Sequence of chain 1.A:
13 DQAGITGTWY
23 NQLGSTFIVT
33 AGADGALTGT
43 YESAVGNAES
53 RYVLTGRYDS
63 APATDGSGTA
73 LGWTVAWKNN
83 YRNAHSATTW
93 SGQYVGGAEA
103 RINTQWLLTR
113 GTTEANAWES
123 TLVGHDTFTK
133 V

Sequence of chain 3.A:
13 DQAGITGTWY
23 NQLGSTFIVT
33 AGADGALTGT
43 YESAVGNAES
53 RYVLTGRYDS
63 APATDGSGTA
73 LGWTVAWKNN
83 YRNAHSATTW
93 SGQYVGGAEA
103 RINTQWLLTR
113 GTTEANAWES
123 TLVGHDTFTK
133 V

Binding-site contacts:
Ligand atom C5 contacts residue TRP120 of chain 3.A at 3.6 Å (hydrophobic).
Ligand atom C2 contacts residue TRP120 of chain 3.A at 3.6 Å (hydrophobic).
Ligand atom O1 contacts residue SER27 of chain 1.A at 2.8 Å (h-bond).
Ligand atom C6 contacts residue SER45 of chain 1.A at 3.5 Å.
Ligand atom N2 contacts residue ASP128 of chain 1.A at 2.8 Å (salt-bridge).
Ligand atom O1 contacts residue TYR43 of chain 1.A at 2.6 Å (h-bond).
Ligand atom O3 contacts residue ASN49 of chain 1.A at 3.5 Å.
Ligand atom N1 contacts residue SER45 of chain 1.A at 3.0 Å (h-bond).
Ligand atom C27 contacts residue GLU121 of chain 3.A at 3.3 Å.
Ligand atom S1 contacts residue THR90 of chain 1.A at 3.2 Å (h-bond).
Ligand atom C1 contacts residue LEU25 of chain 1.A at 3.7 Å (hydrophobic).
Ligand atom C24 contacts residue GLU121 of chain 3.A at 3.7 Å.
Ligand atom C8 contacts residue TRP79 of chain 1.A at 3.7 Å (hydrophobic).
Ligand atom C10 contacts residue GLY48 of chain 1.A at 3.5 Å.
Ligand atom O2 contacts residue ALA86 of chain 1.A at 3.7 Å.
Ligand atom C17 contacts residue TRP120 of chain 3.A at 3.7 Å (hydrophobic).
Ligand atom N6 contacts residue GLU121 of chain 3.A at 2.9 Å (salt-bridge).
Ligand atom C1 contacts residue SER27 of chain 1.A at 3.7 Å.
Ligand atom S1 contacts residue TRP79 of chain 1.A at 3.6 Å.
Ligand atom N7 contacts residue GLU121 of chain 3.A at 3.3 Å (salt-bridge).
Ligand atom C1 contacts residue TYR43 of chain 1.A at 3.5 Å (hydrophobic).
Ligand atom C2 contacts residue VAL47 of chain 1.A at 3.6 Å (hydrophobic).
Ligand atom C4 contacts residue TRP108 of chain 1.A at 3.4 Å (hydrophobic).
Ligand atom O2 contacts residue SER88 of chain 1.A at 2.8 Å (h-bond).
Ligand atom C30 contacts residue GLU121 of chain 3.A at 3.3 Å.
Ligand atom C1 contacts residue ASP128 of chain 1.A at 3.7 Å.
Ligand atom O3 contacts residue GLY48 of chain 1.A at 3.3 Å.
Ligand atom N3 contacts residue GLY48 of chain 1.A at 2.8 Å (h-bond).
Ligand atom C10 contacts residue TRP79 of chain 1.A at 3.6 Å (hydrophobic).
Ligand atom N5 contacts residue GLU121 of chain 3.A at 3.3 Å (salt-bridge).
Ligand atom S1 contacts residue TRP92 of chain 1.A at 3.7 Å.
Ligand atom N1 contacts residue VAL47 of chain 1.A at 3.4 Å.
Ligand atom C28 contacts residue GLU121 of chain 3.A at 3.2 Å.
Ligand atom C9 contacts residue GLY48 of chain 1.A at 3.4 Å.
Ligand atom FE1 contacts residue GLU121 of chain 3.A at 2.2 Å.
Ligand atom C1 contacts residue ASN23 of chain 1.A at 3.7 Å.
Ligand atom O1 contacts residue ASN23 of chain 1.A at 2.9 Å (h-bond).
Ligand atom C8 contacts residue LEU110 of chain 1.A at 3.7 Å (hydrophobic).
Ligand atom N4 contacts residue GLU121 of chain 3.A at 3.1 Å (salt-bridge).
Ligand atom C17 contacts residue GLY48 of chain 1.A at 3.5 Å.

A small-molecule ligand and the protein it binds are described below.
Small molecule (SMILES): CC1(C)C(=O)N2C(C)(C)C(=O)N3c4ccc(C(=O)NCCCC[C@@H]5SC[C@@H]6NC(=O)N[C@@H]65)cc4N4C(=O)C(C)(C)N(C1=O)[Fe]342